The small molecule below binds the protein below.
Small molecule (SMILES): Nc1ncnc2[nH]cnc12

Binding-site contacts:
Ligand atom C2 contacts residue PRO631 of chain 2.C at 4.2 Å (hydrophobic).
Ligand atom C6 contacts residue GLY639 of chain 2.C at 3.7 Å.
Ligand atom C5 contacts residue PRO631 of chain 2.C at 4.4 Å (hydrophobic).
Ligand atom N3 contacts residue GLY639 of chain 2.C at 4.2 Å.
Ligand atom N3 contacts residue PRO631 of chain 2.C at 4.1 Å.
Ligand atom N9 contacts residue PRO631 of chain 2.C at 3.9 Å.
Ligand atom N1 contacts residue GLY639 of chain 2.C at 3.0 Å (h-bond).
Ligand atom N7 contacts residue SER632 of chain 2.C at 3.7 Å.
Ligand atom C5 contacts residue SER632 of chain 2.C at 3.9 Å.
Ligand atom N6 contacts residue PRO633 of chain 2.C at 4.4 Å.
Ligand atom C6 contacts residue PRO631 of chain 2.C at 4.3 Å (hydrophobic).
Ligand atom N6 contacts residue SER632 of chain 2.C at 3.6 Å.
Ligand atom N7 contacts residue ASP609 of chain 2.C at 4.0 Å.
Ligand atom C6 contacts residue SER632 of chain 2.C at 4.0 Å.
Ligand atom N6 contacts residue GLY639 of chain 2.C at 3.5 Å (h-bond).
Ligand atom N6 contacts residue GLY637 of chain 2.C at 3.4 Å (h-bond).
Ligand atom C4 contacts residue PRO631 of chain 2.C at 4.2 Å (hydrophobic).
Ligand atom C2 contacts residue GLY639 of chain 2.C at 2.9 Å.
Ligand atom C8 contacts residue HIS630 of chain 2.C at 3.3 Å.
Ligand atom N7 contacts residue HIS630 of chain 2.C at 3.7 Å.
Ligand atom N9 contacts residue HIS630 of chain 2.C at 4.4 Å.
Ligand atom N1 contacts residue PHE638 of chain 2.C at 4.1 Å.
Ligand atom N1 contacts residue PRO631 of chain 2.C at 4.2 Å.
Ligand atom C2 contacts residue ILE622 of chain 2.C at 4.3 Å (hydrophobic).
Ligand atom N6 contacts residue PHE638 of chain 2.C at 3.7 Å.

Sequence of chain 2.C:
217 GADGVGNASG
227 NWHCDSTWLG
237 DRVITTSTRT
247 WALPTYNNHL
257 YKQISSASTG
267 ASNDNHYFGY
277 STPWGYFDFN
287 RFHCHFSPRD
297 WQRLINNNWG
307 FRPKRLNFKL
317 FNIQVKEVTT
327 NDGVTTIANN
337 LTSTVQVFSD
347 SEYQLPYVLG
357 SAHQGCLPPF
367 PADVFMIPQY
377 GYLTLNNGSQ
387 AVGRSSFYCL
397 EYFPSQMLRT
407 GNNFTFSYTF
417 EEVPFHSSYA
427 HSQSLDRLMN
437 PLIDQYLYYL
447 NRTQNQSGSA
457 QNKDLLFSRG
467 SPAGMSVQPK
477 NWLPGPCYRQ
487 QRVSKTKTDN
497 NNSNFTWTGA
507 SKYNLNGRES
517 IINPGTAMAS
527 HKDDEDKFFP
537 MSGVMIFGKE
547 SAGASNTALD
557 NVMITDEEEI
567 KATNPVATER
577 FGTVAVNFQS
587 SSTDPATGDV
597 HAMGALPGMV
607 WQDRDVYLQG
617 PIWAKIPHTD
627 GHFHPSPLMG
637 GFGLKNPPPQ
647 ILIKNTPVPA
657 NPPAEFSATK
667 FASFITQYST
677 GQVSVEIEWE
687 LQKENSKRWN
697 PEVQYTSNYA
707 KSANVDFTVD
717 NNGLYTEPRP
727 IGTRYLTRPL